Sequence of chain 1.A:
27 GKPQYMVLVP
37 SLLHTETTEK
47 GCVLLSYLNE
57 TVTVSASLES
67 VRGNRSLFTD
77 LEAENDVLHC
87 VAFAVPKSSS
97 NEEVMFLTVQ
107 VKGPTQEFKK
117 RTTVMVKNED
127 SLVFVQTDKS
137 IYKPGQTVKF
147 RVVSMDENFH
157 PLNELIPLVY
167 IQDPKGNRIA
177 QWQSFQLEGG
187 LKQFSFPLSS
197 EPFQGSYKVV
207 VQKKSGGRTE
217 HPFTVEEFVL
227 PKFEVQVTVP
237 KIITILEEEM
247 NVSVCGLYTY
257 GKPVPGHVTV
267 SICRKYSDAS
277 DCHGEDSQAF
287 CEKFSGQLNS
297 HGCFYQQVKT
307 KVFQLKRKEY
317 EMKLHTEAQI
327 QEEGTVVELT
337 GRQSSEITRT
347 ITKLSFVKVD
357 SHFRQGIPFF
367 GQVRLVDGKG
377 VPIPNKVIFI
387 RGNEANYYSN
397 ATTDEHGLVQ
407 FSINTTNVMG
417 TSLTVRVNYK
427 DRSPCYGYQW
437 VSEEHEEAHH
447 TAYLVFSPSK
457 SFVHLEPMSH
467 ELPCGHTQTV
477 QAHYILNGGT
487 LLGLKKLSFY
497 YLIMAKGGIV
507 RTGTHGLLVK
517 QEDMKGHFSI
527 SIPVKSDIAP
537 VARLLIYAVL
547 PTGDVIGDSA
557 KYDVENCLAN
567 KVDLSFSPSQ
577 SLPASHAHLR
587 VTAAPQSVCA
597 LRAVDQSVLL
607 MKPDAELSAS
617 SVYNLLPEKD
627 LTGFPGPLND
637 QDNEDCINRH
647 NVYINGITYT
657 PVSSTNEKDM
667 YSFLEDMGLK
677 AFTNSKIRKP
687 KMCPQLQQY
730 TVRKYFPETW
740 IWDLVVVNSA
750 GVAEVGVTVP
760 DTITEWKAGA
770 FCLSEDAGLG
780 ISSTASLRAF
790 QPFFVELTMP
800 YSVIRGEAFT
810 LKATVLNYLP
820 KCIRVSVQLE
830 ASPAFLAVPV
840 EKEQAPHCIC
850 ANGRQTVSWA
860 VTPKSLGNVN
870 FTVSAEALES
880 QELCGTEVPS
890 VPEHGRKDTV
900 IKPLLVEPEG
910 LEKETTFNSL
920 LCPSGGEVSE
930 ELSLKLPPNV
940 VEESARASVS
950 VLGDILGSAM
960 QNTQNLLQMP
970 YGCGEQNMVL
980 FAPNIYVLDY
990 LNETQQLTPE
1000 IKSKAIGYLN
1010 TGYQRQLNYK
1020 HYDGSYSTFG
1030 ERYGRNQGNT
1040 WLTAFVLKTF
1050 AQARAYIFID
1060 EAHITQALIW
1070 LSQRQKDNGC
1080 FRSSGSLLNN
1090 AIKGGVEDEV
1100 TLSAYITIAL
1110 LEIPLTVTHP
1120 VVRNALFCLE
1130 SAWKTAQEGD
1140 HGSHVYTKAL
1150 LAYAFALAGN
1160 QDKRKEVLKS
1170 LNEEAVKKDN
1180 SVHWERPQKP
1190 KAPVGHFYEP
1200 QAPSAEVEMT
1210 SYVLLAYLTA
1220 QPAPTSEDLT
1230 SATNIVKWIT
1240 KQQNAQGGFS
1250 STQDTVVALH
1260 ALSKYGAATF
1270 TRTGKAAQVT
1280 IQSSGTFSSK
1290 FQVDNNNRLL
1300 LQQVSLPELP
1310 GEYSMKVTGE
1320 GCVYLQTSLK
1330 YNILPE

Binding-site contacts:
Ligand atom C4 contacts residue ASN410 of chain 1.A at 4.2 Å.
Ligand atom N2 contacts residue ASN410 of chain 1.A at 2.8 Å (h-bond).
Ligand atom C1 contacts residue ASN410 of chain 1.A at 1.4 Å.
Ligand atom C5 contacts residue ASN410 of chain 1.A at 3.7 Å.
Ligand atom C3 contacts residue ASN410 of chain 1.A at 3.6 Å.
Ligand atom O5 contacts residue ASN410 of chain 1.A at 2.4 Å (h-bond).
Ligand atom C7 contacts residue ASN410 of chain 1.A at 3.3 Å.
Ligand atom O7 contacts residue ASN410 of chain 1.A at 4.2 Å.
Ligand atom C8 contacts residue ASN410 of chain 1.A at 3.5 Å.
Ligand atom C2 contacts residue ASN410 of chain 1.A at 2.3 Å.

The protein below binds the small molecule below.
Small molecule (SMILES): CC(=O)N[C@@H]1[C@@H](O)[C@H](O)[C@@H](CO)O[C@H]1O